Sequence of chain 1.A:
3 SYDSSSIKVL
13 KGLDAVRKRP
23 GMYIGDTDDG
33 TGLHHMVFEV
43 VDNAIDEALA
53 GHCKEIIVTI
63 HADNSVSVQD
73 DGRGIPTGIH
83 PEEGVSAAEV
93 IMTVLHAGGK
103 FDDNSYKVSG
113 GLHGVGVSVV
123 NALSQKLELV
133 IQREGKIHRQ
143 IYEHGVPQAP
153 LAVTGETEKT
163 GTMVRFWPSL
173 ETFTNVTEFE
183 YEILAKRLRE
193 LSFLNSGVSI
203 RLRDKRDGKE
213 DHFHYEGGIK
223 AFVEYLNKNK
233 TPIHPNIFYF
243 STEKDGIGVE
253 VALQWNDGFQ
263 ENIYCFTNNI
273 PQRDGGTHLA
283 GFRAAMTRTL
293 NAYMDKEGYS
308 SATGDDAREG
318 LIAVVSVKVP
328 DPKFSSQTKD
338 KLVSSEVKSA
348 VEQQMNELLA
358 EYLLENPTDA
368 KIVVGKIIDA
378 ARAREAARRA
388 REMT

A protein and the small-molecule ligand that binds it are described below.
Small molecule (SMILES): Nc1ncnc2c1ncn2[C@@H]1O[C@H](CO[P](=O)(O)O[P](=O)(O)NP(=O)(O)O)[C@@H](O)[C@H]1O

Sequence of chain 2.A:
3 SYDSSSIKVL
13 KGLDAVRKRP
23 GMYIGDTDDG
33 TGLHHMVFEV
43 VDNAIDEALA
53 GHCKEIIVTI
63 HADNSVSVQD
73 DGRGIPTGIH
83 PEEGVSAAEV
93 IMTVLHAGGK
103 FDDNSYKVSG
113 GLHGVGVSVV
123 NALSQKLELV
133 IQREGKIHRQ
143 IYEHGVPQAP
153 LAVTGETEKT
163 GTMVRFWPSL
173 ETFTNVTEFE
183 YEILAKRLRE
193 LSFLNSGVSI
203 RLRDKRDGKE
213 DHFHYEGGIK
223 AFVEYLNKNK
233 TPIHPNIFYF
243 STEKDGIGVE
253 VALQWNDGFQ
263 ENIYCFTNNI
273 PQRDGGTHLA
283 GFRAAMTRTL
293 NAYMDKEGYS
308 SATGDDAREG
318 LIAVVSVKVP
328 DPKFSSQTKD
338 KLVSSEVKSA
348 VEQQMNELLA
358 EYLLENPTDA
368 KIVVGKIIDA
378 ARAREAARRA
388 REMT

Binding-site contacts:
Ligand atom N6 contacts residue ASP72 of chain 2.A at 2.8 Å (salt-bridge).
Ligand atom N3B contacts residue HIS115 of chain 2.A at 3.2 Å (h-bond).
Ligand atom O2A contacts residue K1 of chain 2.D at 2.8 Å.
Ligand atom O1A contacts residue MG1 of chain 2.C at 2.3 Å.
Ligand atom O2B contacts residue MG1 of chain 2.C at 2.2 Å.
Ligand atom O2A contacts residue VAL117 of chain 2.A at 3.4 Å.
Ligand atom N3 contacts residue TYR4 of chain 1.A at 2.7 Å (h-bond).
Ligand atom PB contacts residue MG1 of chain 2.C at 3.1 Å.
Ligand atom O2B contacts residue LYS102 of chain 2.A at 2.8 Å (salt-bridge).
Ligand atom N3 contacts residue TYR108 of chain 2.A at 3.0 Å (h-bond).
Ligand atom PA contacts residue MG1 of chain 2.C at 3.4 Å.
Ligand atom O2G contacts residue MG1 of chain 2.C at 2.0 Å.
Ligand atom C1' contacts residue TYR4 of chain 1.A at 3.3 Å (hydrophobic).
Ligand atom O3' contacts residue GLY101 of chain 2.A at 2.9 Å (h-bond).
Ligand atom O2A contacts residue VAL119 of chain 2.A at 3.3 Å (h-bond).
Ligand atom O3G contacts residue HIS115 of chain 2.A at 3.1 Å (h-bond).
Ligand atom O1G contacts residue GLN334 of chain 2.A at 3.2 Å (h-bond).
Ligand atom C2' contacts residue TYR4 of chain 1.A at 3.1 Å (hydrophobic).
Ligand atom O1G contacts residue VAL117 of chain 2.A at 2.7 Å (h-bond).
Ligand atom O1G contacts residue HIS115 of chain 2.A at 3.4 Å.
Ligand atom O1G contacts residue GLY118 of chain 2.A at 2.8 Å (h-bond).
Ligand atom O3G contacts residue LEU114 of chain 2.A at 2.9 Å (h-bond).
Ligand atom O3G contacts residue LYS336 of chain 2.A at 2.5 Å (salt-bridge).
Ligand atom C2 contacts residue GLU49 of chain 2.A at 3.2 Å.
Ligand atom O3A contacts residue VAL117 of chain 2.A at 3.3 Å (h-bond).
Ligand atom N7 contacts residue ASN45 of chain 2.A at 3.2 Å.
Ligand atom O3A contacts residue GLY116 of chain 2.A at 3.2 Å.
Ligand atom O2' contacts residue TYR4 of chain 1.A at 2.7 Å (h-bond).
Ligand atom O2' contacts residue GLY101 of chain 2.A at 3.3 Å (h-bond).
Ligand atom PG contacts residue MG1 of chain 2.C at 3.3 Å.
Ligand atom N3B contacts residue GLY116 of chain 2.A at 3.0 Å (h-bond).
Ligand atom O3A contacts residue MG1 of chain 2.C at 3.4 Å.
Ligand atom O2B contacts residue ASN45 of chain 2.A at 2.9 Å (h-bond).
Ligand atom O1A contacts residue ASN45 of chain 2.A at 3.0 Å (h-bond).
Ligand atom O2A contacts residue GLY118 of chain 2.A at 3.3 Å (h-bond).
Ligand atom O1A contacts residue VAL119 of chain 2.A at 3.0 Å (h-bond).
Ligand atom N3B contacts residue LEU114 of chain 2.A at 3.2 Å (h-bond).
Ligand atom O1G contacts residue GLY116 of chain 2.A at 3.3 Å (h-bond).
Ligand atom O1B contacts residue LYS102 of chain 2.A at 3.4 Å.
Ligand atom O4' contacts residue ILE93 of chain 2.A at 3.2 Å.